Sequence of chain 2.A:
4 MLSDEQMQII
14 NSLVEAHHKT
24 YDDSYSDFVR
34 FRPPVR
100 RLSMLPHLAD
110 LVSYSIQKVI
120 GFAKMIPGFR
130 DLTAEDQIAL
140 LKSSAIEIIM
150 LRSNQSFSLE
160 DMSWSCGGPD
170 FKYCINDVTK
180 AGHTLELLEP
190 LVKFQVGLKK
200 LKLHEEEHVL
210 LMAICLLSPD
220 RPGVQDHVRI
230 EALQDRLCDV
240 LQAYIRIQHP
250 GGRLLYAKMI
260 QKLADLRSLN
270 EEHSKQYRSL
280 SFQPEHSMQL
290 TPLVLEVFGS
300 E

This protein binds this small molecule.
Small molecule (SMILES): C[C@H](CC[C@@H](O)CCO)[C@H]1CC[C@H]2[C@@H]3CC[C@@H]4C[C@H](CC(C)(C)O)CC[C@]4(C)[C@H]3CC[C@]12C

Binding-site contacts:
Ligand atom C4 contacts residue CYS165 of chain 2.A at 3.9 Å (hydrophobic).
Ligand atom C contacts residue TYR172 of chain 2.A at 3.8 Å (hydrophobic).
Ligand atom C5 contacts residue SER114 of chain 2.A at 3.9 Å.
Ligand atom C contacts residue LEU110 of chain 2.A at 4.0 Å (hydrophobic).
Ligand atom O2 contacts residue HIS272 of chain 2.A at 2.8 Å (h-bond).
Ligand atom O contacts residue SER155 of chain 2.A at 3.1 Å (h-bond).
Ligand atom C28 contacts residue LEU279 of chain 2.A at 3.6 Å (hydrophobic).
Ligand atom O1 contacts residue SER114 of chain 2.A at 3.1 Å (h-bond).
Ligand atom C29 contacts residue TYR276 of chain 2.A at 3.9 Å (hydrophobic).
Ligand atom C20 contacts residue LEU187 of chain 2.A at 3.4 Å (hydrophobic).
Ligand atom O contacts residue TYR24 of chain 2.A at 3.9 Å.
Ligand atom O1 contacts residue ARG151 of chain 2.A at 2.7 Å (salt-bridge).
Ligand atom C14 contacts residue HIS182 of chain 2.A at 3.9 Å.
Ligand atom C22 contacts residue VAL177 of chain 2.A at 3.9 Å (hydrophobic).
Ligand atom C6 contacts residue ARG151 of chain 2.A at 4.0 Å.
Ligand atom C13 contacts residue MET149 of chain 2.A at 4.0 Å (hydrophobic).
Ligand atom C1 contacts residue TRP163 of chain 2.A at 4.0 Å (hydrophobic).
Ligand atom C16 contacts residue HIS182 of chain 2.A at 3.5 Å.
Ligand atom C28 contacts residue LEU104 of chain 2.A at 3.7 Å (hydrophobic).
Ligand atom C2 contacts residue TRP163 of chain 2.A at 3.7 Å (hydrophobic).
Ligand atom C3 contacts residue LEU110 of chain 2.A at 3.7 Å (hydrophobic).
Ligand atom C17 contacts residue HIS182 of chain 2.A at 3.9 Å.
Ligand atom O contacts residue SER152 of chain 2.A at 3.4 Å.
Ligand atom C23 contacts residue LEU107 of chain 2.A at 4.0 Å (hydrophobic).
Ligand atom C25 contacts residue TRP163 of chain 2.A at 3.6 Å (hydrophobic).
Ligand atom C26 contacts residue VAL111 of chain 2.A at 3.9 Å (hydrophobic).
Ligand atom C11 contacts residue LEU190 of chain 2.A at 4.0 Å (hydrophobic).
Ligand atom C18 contacts residue HIS182 of chain 2.A at 3.6 Å.
Ligand atom C8 contacts residue SER152 of chain 2.A at 3.5 Å.
Ligand atom C28 contacts residue HIS182 of chain 2.A at 3.5 Å.
Ligand atom C27 contacts residue HIS182 of chain 2.A at 3.6 Å.
Ligand atom C6 contacts residue SER114 of chain 2.A at 3.5 Å.
Ligand atom C27 contacts residue HIS272 of chain 2.A at 4.0 Å.
Ligand atom C2 contacts residue SER152 of chain 2.A at 3.5 Å.
Ligand atom C14 contacts residue HIS272 of chain 2.A at 4.0 Å.
Ligand atom O2 contacts residue TYR276 of chain 2.A at 3.9 Å.
Ligand atom C29 contacts residue VAL293 of chain 2.A at 3.7 Å (hydrophobic).
Ligand atom C25 contacts residue VAL177 of chain 2.A at 4.0 Å (hydrophobic).
Ligand atom O2 contacts residue HIS182 of chain 2.A at 2.7 Å (h-bond).
Ligand atom C15 contacts residue HIS272 of chain 2.A at 3.7 Å.